Binding-site contacts:
Ligand atom C24 contacts residue HIS143 of chain 1.J at 3.7 Å.
Ligand atom C22 contacts residue LEU127 of chain 1.J at 3.7 Å (hydrophobic).
Ligand atom C21 contacts residue LEU127 of chain 1.J at 3.8 Å (hydrophobic).
Ligand atom O19 contacts residue VAL72 of chain 1.J at 3.0 Å (h-bond).
Ligand atom N20 contacts residue LEU127 of chain 1.J at 2.8 Å (h-bond).
Ligand atom C42 contacts residue ILE144 of chain 1.J at 3.8 Å (hydrophobic).
Ligand atom C23 contacts residue LEU127 of chain 1.J at 3.3 Å (hydrophobic).
Ligand atom C42 contacts residue THR147 of chain 1.J at 3.6 Å.
Ligand atom O3 contacts residue MET100 of chain 1.J at 3.0 Å (h-bond).
Ligand atom O3 contacts residue PRO68 of chain 1.J at 3.8 Å.
Ligand atom C4 contacts residue SER99 of chain 1.J at 2.4 Å.
Ligand atom O26 contacts residue GLY128 of chain 1.J at 3.5 Å.
Ligand atom O3 contacts residue SER99 of chain 1.J at 2.3 Å (h-bond).
Ligand atom O12 contacts residue VAL72 of chain 1.J at 3.8 Å.
Ligand atom N13 contacts residue GLY70 of chain 1.J at 2.9 Å (h-bond).
Ligand atom C6 contacts residue SER99 of chain 1.J at 3.4 Å.
Ligand atom O12 contacts residue PRO126 of chain 1.J at 3.2 Å.
Ligand atom O19 contacts residue SER71 of chain 1.J at 3.7 Å.
Ligand atom C14 contacts residue LEU127 of chain 1.J at 3.4 Å (hydrophobic).
Ligand atom C9 contacts residue GLY70 of chain 1.J at 3.1 Å.
Ligand atom O10 contacts residue MET100 of chain 1.J at 3.5 Å.
Ligand atom C18 contacts residue VAL72 of chain 1.J at 3.7 Å (hydrophobic).
Ligand atom C9 contacts residue SER99 of chain 1.J at 3.5 Å.
Ligand atom C1 contacts residue MET100 of chain 1.J at 3.4 Å (hydrophobic).
Ligand atom O3 contacts residue GLY70 of chain 1.J at 3.0 Å (h-bond).
Ligand atom C11 contacts residue GLY70 of chain 1.J at 3.5 Å.
Ligand atom C23 contacts residue PRO126 of chain 1.J at 3.8 Å (hydrophobic).
Ligand atom C18 contacts residue LEU127 of chain 1.J at 3.6 Å (hydrophobic).
Ligand atom O10 contacts residue VAL72 of chain 1.J at 3.5 Å.
Ligand atom N13 contacts residue VAL72 of chain 1.J at 3.9 Å.
Ligand atom C42 contacts residue PRO126 of chain 1.J at 3.6 Å (hydrophobic).
Ligand atom O10 contacts residue EDO1 of chain 1.HA at 2.7 Å (h-bond).
Ligand atom C7 contacts residue GLY70 of chain 1.J at 3.0 Å.
Ligand atom O3 contacts residue GLY69 of chain 1.J at 3.4 Å.
Ligand atom O12 contacts residue LEU127 of chain 1.J at 2.8 Å (h-bond).
Ligand atom C5 contacts residue SER99 of chain 1.J at 3.5 Å.
Ligand atom O10 contacts residue SER99 of chain 1.J at 3.4 Å (h-bond).
Ligand atom C11 contacts residue VAL72 of chain 1.J at 3.6 Å (hydrophobic).
Ligand atom C1 contacts residue SER99 of chain 1.J at 1.3 Å.
Ligand atom C1 contacts residue EDO1 of chain 1.HA at 3.7 Å.

Sequence of chain 1.J:
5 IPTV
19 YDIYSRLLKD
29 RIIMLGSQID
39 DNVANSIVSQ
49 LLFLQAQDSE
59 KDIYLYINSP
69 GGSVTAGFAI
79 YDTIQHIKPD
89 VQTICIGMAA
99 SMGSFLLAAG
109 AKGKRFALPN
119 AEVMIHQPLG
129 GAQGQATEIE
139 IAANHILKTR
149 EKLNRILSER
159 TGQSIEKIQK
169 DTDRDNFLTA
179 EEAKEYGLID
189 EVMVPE

The small molecule below binds the protein below.
Small molecule (SMILES): CC[C@H](C)[C@H](NC(=O)[C@@H](NC(=O)[C@H](O)[C@@H](C=O)C(C)C)C(C)C)C(=O)O